This protein binds this small molecule.
Small molecule (SMILES): CN1C(=O)CCC1=O

Sequence of chain 1.A:
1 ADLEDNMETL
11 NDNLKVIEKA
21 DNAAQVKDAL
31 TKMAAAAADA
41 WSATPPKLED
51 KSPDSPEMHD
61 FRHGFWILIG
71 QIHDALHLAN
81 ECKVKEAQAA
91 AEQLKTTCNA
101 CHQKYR

Sequence of chain 1.C:
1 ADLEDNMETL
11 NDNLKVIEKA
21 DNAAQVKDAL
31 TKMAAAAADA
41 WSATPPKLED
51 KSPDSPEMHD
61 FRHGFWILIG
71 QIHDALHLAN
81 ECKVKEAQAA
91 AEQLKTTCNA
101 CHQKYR

Binding-site contacts:
Ligand atom C4 contacts residue CYS82 of chain 1.C at 2.7 Å (hydrophobic).
Ligand atom C2 contacts residue CYS82 of chain 1.C at 2.8 Å (hydrophobic).
Ligand atom N1 contacts residue GLU81 of chain 1.C at 3.7 Å.
Ligand atom O2 contacts residue ASN80 of chain 1.C at 3.7 Å.
Ligand atom N1 contacts residue CYS82 of chain 1.C at 3.6 Å (h-bond).
Ligand atom O2 contacts residue GLU81 of chain 1.C at 3.5 Å.
Ligand atom C5 contacts residue GLU81 of chain 1.C at 3.9 Å.
Ligand atom C3 contacts residue ASN80 of chain 1.C at 3.8 Å.
Ligand atom C4 contacts residue GLU81 of chain 1.C at 4.2 Å.
Ligand atom C2 contacts residue ASN80 of chain 1.C at 3.1 Å.
Ligand atom C2 contacts residue GLU81 of chain 1.C at 3.9 Å.
Ligand atom O2 contacts residue CYS82 of chain 1.C at 4.4 Å.
Ligand atom C1 contacts residue ASN80 of chain 1.C at 4.4 Å.
Ligand atom C3 contacts residue CYS82 of chain 1.C at 3.6 Å (hydrophobic).
Ligand atom C1 contacts residue GLU81 of chain 1.C at 4.4 Å.
Ligand atom O1 contacts residue CYS82 of chain 1.C at 3.1 Å (h-bond).
Ligand atom C3 contacts residue GLU81 of chain 1.C at 3.6 Å.
Ligand atom C1 contacts residue CYS82 of chain 1.C at 1.8 Å (hydrophobic).
Ligand atom O2 contacts residue ASN80 of chain 1.A at 3.8 Å.